This protein binds this small molecule.
Small molecule (SMILES): O=S(=O)(O)c1cccc2cccc(Nc3ccccc3)c12

Binding-site contacts:
Ligand atom C5 contacts residue TYR154 of chain 1.G at 3.3 Å (hydrophobic).
Ligand atom C15 contacts residue VAL161 of chain 1.G at 4.3 Å (hydrophobic).
Ligand atom C16 contacts residue PHE162 of chain 1.G at 4.0 Å (hydrophobic).
Ligand atom C4 contacts residue LEU155 of chain 1.G at 4.4 Å (hydrophobic).
Ligand atom C3 contacts residue LEU155 of chain 1.G at 4.1 Å (hydrophobic).
Ligand atom C3 contacts residue PHE162 of chain 1.G at 3.8 Å (hydrophobic).
Ligand atom C6 contacts residue VAL34 of chain 1.G at 4.3 Å (hydrophobic).
Ligand atom O2 contacts residue TYR154 of chain 1.G at 3.7 Å.
Ligand atom C8 contacts residue ALA38 of chain 1.G at 4.3 Å (hydrophobic).
Ligand atom C9 contacts residue LYS37 of chain 1.G at 4.1 Å.
Ligand atom C5 contacts residue VAL34 of chain 1.G at 4.0 Å (hydrophobic).
Ligand atom O3 contacts residue TYR154 of chain 1.G at 2.7 Å (h-bond).
Ligand atom C2 contacts residue TYR154 of chain 1.G at 4.0 Å (hydrophobic).
Ligand atom C7 contacts residue ALA38 of chain 1.G at 3.7 Å (hydrophobic).
Ligand atom S contacts residue TYR154 of chain 1.G at 3.6 Å (h-bond).
Ligand atom C8 contacts residue TYR154 of chain 1.G at 4.1 Å (hydrophobic).
Ligand atom C6 contacts residue ALA38 of chain 1.G at 3.9 Å (hydrophobic).
Ligand atom C3 contacts residue TYR154 of chain 1.G at 4.1 Å (hydrophobic).
Ligand atom C7 contacts residue TYR154 of chain 1.G at 3.9 Å (hydrophobic).
Ligand atom C10 contacts residue LYS37 of chain 1.G at 4.3 Å.
Ligand atom C3 contacts residue VAL34 of chain 1.G at 3.7 Å (hydrophobic).
Ligand atom C1 contacts residue VAL161 of chain 1.G at 4.0 Å (hydrophobic).
Ligand atom O1 contacts residue LYS37 of chain 1.G at 3.5 Å.
Ligand atom C3 contacts residue VAL161 of chain 1.G at 4.1 Å (hydrophobic).
Ligand atom C2 contacts residue VAL161 of chain 1.G at 3.5 Å (hydrophobic).
Ligand atom C4 contacts residue VAL151 of chain 1.G at 3.9 Å (hydrophobic).
Ligand atom C4 contacts residue TYR154 of chain 1.G at 3.7 Å (hydrophobic).
Ligand atom N contacts residue TYR154 of chain 1.G at 3.8 Å.
Ligand atom C4 contacts residue VAL34 of chain 1.G at 3.3 Å (hydrophobic).
Ligand atom C10 contacts residue TYR154 of chain 1.G at 3.2 Å (hydrophobic).
Ligand atom C15 contacts residue PHE162 of chain 1.G at 3.8 Å (hydrophobic).
Ligand atom C2 contacts residue PHE162 of chain 1.G at 4.0 Å (hydrophobic).
Ligand atom C8 contacts residue LYS37 of chain 1.G at 3.6 Å.
Ligand atom N contacts residue VAL161 of chain 1.G at 4.2 Å.
Ligand atom C6 contacts residue TYR154 of chain 1.G at 3.7 Å (hydrophobic).
Ligand atom C9 contacts residue TYR154 of chain 1.G at 3.5 Å (hydrophobic).
Ligand atom C7 contacts residue LYS37 of chain 1.G at 3.9 Å.
Ligand atom C1 contacts residue TYR154 of chain 1.G at 3.4 Å (hydrophobic).
Ligand atom C11 contacts residue VAL161 of chain 1.G at 4.1 Å (hydrophobic).
Ligand atom C16 contacts residue VAL161 of chain 1.G at 3.6 Å (hydrophobic).

Sequence of chain 1.G:
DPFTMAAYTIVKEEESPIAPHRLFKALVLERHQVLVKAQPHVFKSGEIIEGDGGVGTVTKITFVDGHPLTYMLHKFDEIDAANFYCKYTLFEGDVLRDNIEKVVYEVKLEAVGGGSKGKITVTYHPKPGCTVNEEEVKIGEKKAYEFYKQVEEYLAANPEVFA